Binding-site contacts:
Ligand atom C5 contacts residue ASN234 of chain 1.A at 3.7 Å.
Ligand atom C1 contacts residue ASN234 of chain 1.A at 1.4 Å.
Ligand atom C6 contacts residue THR236 of chain 1.A at 4.4 Å.
Ligand atom O6 contacts residue ASN234 of chain 1.A at 4.5 Å.
Ligand atom C2 contacts residue ASN234 of chain 1.A at 2.4 Å.
Ligand atom N2 contacts residue ASN234 of chain 1.A at 2.9 Å (h-bond).
Ligand atom C5 contacts residue THR236 of chain 1.A at 4.1 Å.
Ligand atom O5 contacts residue THR108 of chain 1.A at 3.6 Å.
Ligand atom O7 contacts residue ASN234 of chain 1.A at 3.3 Å (h-bond).
Ligand atom O6 contacts residue THR236 of chain 1.A at 4.0 Å.
Ligand atom C1 contacts residue THR236 of chain 1.A at 4.3 Å.
Ligand atom C8 contacts residue ASN234 of chain 1.A at 4.5 Å.
Ligand atom O5 contacts residue THR236 of chain 1.A at 4.0 Å.
Ligand atom C3 contacts residue ASN234 of chain 1.A at 3.8 Å.
Ligand atom O6 contacts residue THR108 of chain 1.A at 3.5 Å.
Ligand atom C1 contacts residue THR108 of chain 1.A at 4.2 Å.
Ligand atom C7 contacts residue ASN234 of chain 1.A at 3.3 Å.
Ligand atom O5 contacts residue ASN234 of chain 1.A at 2.4 Å (h-bond).
Ligand atom C4 contacts residue ASN234 of chain 1.A at 4.2 Å.

A small-molecule ligand and the protein it binds are described below.
Small molecule (SMILES): CC(=O)N[C@@H]1[C@@H](O)[C@H](O)[C@@H](CO)O[C@H]1O

Sequence of chain 1.A:
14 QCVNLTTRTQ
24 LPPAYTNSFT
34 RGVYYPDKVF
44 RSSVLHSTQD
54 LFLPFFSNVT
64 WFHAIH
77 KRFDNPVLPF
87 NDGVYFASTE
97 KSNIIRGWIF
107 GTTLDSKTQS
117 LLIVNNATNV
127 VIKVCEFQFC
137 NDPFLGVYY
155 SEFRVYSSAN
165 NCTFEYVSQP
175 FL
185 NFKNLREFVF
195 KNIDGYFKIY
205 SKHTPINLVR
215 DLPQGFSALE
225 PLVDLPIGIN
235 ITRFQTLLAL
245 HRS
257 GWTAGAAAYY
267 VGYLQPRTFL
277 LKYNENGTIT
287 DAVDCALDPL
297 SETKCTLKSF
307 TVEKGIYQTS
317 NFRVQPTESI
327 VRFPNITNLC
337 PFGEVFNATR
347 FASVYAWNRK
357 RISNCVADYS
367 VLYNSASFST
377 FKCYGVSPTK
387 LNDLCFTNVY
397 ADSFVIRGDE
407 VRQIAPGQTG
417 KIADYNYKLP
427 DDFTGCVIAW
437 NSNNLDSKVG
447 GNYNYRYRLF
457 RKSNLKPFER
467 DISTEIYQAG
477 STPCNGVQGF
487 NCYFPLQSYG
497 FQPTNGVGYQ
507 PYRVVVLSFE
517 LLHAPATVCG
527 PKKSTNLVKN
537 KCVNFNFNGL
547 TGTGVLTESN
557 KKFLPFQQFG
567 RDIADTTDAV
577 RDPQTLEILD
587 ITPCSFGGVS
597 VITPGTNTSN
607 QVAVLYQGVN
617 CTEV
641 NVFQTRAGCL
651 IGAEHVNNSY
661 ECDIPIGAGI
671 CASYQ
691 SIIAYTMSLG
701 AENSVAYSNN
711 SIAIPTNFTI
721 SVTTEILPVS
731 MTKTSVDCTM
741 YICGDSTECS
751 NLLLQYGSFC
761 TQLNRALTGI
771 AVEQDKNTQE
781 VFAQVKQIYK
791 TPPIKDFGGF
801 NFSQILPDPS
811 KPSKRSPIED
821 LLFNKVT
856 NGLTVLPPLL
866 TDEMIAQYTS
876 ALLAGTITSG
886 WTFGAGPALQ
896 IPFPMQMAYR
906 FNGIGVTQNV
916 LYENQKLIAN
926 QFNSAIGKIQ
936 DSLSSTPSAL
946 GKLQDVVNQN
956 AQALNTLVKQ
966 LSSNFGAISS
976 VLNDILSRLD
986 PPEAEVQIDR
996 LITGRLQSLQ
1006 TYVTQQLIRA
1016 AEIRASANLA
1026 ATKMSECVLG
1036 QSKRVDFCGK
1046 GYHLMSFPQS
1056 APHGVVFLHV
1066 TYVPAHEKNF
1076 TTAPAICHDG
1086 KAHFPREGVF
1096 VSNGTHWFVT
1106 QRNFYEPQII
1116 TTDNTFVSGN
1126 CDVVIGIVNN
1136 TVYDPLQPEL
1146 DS